Binding-site contacts:
Ligand atom C7 contacts residue ASN282 of chain 1.A at 3.9 Å.
Ligand atom C5 contacts residue ASN282 of chain 1.A at 3.5 Å.
Ligand atom O5 contacts residue GLU281 of chain 1.A at 4.2 Å.
Ligand atom O5 contacts residue ASN282 of chain 1.A at 2.3 Å (h-bond).
Ligand atom C3 contacts residue ASN282 of chain 1.A at 3.8 Å.
Ligand atom C2 contacts residue ASN282 of chain 1.A at 2.6 Å.
Ligand atom N2 contacts residue ASN282 of chain 1.A at 3.0 Å (h-bond).
Ligand atom C4 contacts residue ASN282 of chain 1.A at 4.2 Å.
Ligand atom C1 contacts residue ASN282 of chain 1.A at 1.3 Å.
Ligand atom O7 contacts residue ASN282 of chain 1.A at 3.8 Å.

Sequence of chain 1.A:
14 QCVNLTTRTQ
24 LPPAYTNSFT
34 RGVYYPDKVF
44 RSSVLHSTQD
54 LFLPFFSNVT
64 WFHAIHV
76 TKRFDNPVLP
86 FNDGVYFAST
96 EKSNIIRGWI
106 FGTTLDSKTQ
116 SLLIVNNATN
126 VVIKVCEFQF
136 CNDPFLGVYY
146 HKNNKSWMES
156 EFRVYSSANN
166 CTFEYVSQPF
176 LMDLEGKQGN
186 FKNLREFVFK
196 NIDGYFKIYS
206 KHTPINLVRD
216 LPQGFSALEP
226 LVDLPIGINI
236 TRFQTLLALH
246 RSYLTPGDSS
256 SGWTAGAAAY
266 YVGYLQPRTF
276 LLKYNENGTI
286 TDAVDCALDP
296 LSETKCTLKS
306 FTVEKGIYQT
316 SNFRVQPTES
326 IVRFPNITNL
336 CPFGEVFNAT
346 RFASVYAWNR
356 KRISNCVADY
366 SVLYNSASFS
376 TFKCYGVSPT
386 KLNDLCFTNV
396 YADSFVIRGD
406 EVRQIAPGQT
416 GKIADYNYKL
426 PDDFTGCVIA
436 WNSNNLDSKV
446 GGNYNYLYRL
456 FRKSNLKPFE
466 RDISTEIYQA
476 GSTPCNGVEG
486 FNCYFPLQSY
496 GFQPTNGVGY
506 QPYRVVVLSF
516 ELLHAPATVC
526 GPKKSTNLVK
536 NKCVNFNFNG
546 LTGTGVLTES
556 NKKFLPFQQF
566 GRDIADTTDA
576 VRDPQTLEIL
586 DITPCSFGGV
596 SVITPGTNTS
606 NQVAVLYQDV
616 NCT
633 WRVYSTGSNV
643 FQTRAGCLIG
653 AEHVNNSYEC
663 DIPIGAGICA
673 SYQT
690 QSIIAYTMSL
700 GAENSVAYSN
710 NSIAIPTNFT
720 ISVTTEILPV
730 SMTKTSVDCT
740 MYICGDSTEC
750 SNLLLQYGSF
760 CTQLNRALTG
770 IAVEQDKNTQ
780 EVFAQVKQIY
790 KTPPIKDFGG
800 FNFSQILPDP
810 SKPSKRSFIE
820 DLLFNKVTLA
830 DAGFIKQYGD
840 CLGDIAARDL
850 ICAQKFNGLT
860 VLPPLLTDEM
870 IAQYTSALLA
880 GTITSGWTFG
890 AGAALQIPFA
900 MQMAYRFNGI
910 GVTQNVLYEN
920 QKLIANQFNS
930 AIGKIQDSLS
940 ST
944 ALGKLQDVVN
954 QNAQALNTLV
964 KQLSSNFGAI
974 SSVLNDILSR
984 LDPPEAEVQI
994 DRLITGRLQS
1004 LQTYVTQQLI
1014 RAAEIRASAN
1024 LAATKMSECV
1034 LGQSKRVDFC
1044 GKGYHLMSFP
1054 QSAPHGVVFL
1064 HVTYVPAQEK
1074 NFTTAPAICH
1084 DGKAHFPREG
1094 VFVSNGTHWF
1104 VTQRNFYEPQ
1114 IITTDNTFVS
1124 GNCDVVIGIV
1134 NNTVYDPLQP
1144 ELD

The small molecule below binds the protein below.
Small molecule (SMILES): CC(=O)N[C@@H]1[C@@H](O)[C@H](O)[C@@H](CO)O[C@H]1O